This small molecule binds to this protein.
Small molecule (SMILES): Nc1nc2c(ncn2[C@@H]2O[C@H](CO[P](=O)(O)O[P](=O)(O)OP(O)(O)=S)[C@@H](O)[C@H]2O)c(=O)[nH]1

Sequence of chain 1.C:
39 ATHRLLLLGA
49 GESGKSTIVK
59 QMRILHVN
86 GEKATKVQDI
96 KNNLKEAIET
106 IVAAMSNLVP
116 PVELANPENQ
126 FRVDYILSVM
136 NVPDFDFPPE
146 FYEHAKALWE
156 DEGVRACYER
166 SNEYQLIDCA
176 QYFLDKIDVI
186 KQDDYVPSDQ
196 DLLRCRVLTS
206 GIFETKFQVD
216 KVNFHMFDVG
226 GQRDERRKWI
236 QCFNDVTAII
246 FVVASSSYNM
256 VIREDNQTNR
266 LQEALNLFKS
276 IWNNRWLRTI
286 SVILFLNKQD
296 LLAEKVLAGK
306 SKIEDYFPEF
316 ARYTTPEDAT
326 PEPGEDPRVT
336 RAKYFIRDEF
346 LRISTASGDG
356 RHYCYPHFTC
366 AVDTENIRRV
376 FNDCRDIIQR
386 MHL

Binding-site contacts:
Ligand atom O1A contacts residue GLY52 of chain 1.C at 3.1 Å.
Ligand atom O3A contacts residue GLU50 of chain 1.C at 3.4 Å.
Ligand atom O2' contacts residue ARG199 of chain 1.C at 3.2 Å.
Ligand atom O1A contacts residue THR55 of chain 1.C at 3.0 Å (h-bond).
Ligand atom O3B contacts residue MG1 of chain 1.H at 2.9 Å.
Ligand atom N1 contacts residue VAL367 of chain 1.C at 3.6 Å.
Ligand atom N1 contacts residue ASP295 of chain 1.C at 3.1 Å (salt-bridge).
Ligand atom O2B contacts residue LYS53 of chain 1.C at 3.6 Å.
Ligand atom C2' contacts residue THR55 of chain 1.C at 3.5 Å.
Ligand atom O3' contacts residue ARG199 of chain 1.C at 2.5 Å (salt-bridge).
Ligand atom O6 contacts residue ASN292 of chain 1.C at 3.0 Å (h-bond).
Ligand atom C5 contacts residue LYS293 of chain 1.C at 3.6 Å.
Ligand atom S1G contacts residue LEU203 of chain 1.C at 3.2 Å.
Ligand atom O3G contacts residue MG1 of chain 1.H at 3.3 Å.
Ligand atom O2G contacts residue THR204 of chain 1.C at 2.5 Å (h-bond).
Ligand atom O4' contacts residue ASP173 of chain 1.C at 3.6 Å.
Ligand atom O3' contacts residue ARG201 of chain 1.C at 3.6 Å.
Ligand atom O1A contacts residue SER54 of chain 1.C at 3.2 Å (h-bond).
Ligand atom N2 contacts residue ASP295 of chain 1.C at 3.0 Å (salt-bridge).
Ligand atom O2' contacts residue LEU198 of chain 1.C at 2.9 Å (h-bond).
Ligand atom PG contacts residue MG1 of chain 1.H at 2.6 Å.
Ligand atom O1B contacts residue LYS53 of chain 1.C at 3.0 Å (salt-bridge).
Ligand atom O3B contacts residue GLU50 of chain 1.C at 3.2 Å (salt-bridge).
Ligand atom O1B contacts residue GLY52 of chain 1.C at 3.0 Å (h-bond).
Ligand atom PB contacts residue MG1 of chain 1.H at 3.0 Å.
Ligand atom C6 contacts residue LYS293 of chain 1.C at 3.5 Å.
Ligand atom O1B contacts residue SER51 of chain 1.C at 3.2 Å (h-bond).
Ligand atom O1B contacts residue GLU50 of chain 1.C at 3.5 Å (salt-bridge).
Ligand atom O2B contacts residue MG1 of chain 1.H at 2.0 Å.
Ligand atom O2G contacts residue MG1 of chain 1.H at 1.7 Å.
Ligand atom O2' contacts residue VAL367 of chain 1.C at 3.5 Å.
Ligand atom O6 contacts residue ALA366 of chain 1.C at 3.1 Å (h-bond).
Ligand atom O3G contacts residue GLY226 of chain 1.C at 3.0 Å (h-bond).
Ligand atom O1A contacts residue LYS53 of chain 1.C at 3.4 Å (salt-bridge).
Ligand atom O6 contacts residue ASP295 of chain 1.C at 3.6 Å (salt-bridge).
Ligand atom O2B contacts residue SER54 of chain 1.C at 2.8 Å (h-bond).
Ligand atom O6 contacts residue CYS365 of chain 1.C at 3.3 Å.
Ligand atom O3G contacts residue LYS53 of chain 1.C at 2.8 Å (salt-bridge).
Ligand atom N7 contacts residue ASN292 of chain 1.C at 3.0 Å (h-bond).
Ligand atom O6 contacts residue LYS293 of chain 1.C at 3.1 Å.